Binding-site contacts:
Ligand atom O1 contacts residue GLY133 of chain 2.A at 3.5 Å (h-bond).
Ligand atom O8 contacts residue ASP50 of chain 2.A at 2.7 Å (salt-bridge).
Ligand atom O1 contacts residue VAL132 of chain 2.A at 3.4 Å.
Ligand atom O1 contacts residue GLY131 of chain 2.A at 3.8 Å.
Ligand atom C24 contacts residue ALA51 of chain 2.A at 4.0 Å (hydrophobic).
Ligand atom C4 contacts residue LEU103 of chain 2.A at 3.7 Å (hydrophobic).
Ligand atom O9 contacts residue GLY131 of chain 2.A at 3.7 Å.
Ligand atom N2 contacts residue THR181 of chain 2.A at 3.8 Å.
Ligand atom C1 contacts residue PHE134 of chain 2.A at 3.7 Å (hydrophobic).
Ligand atom O7 contacts residue LYS54 of chain 2.A at 3.8 Å.
Ligand atom O3 contacts residue ASN47 of chain 2.A at 3.6 Å.
Ligand atom C26 contacts residue ALA51 of chain 2.A at 3.6 Å (hydrophobic).
Ligand atom C18 contacts residue ASP50 of chain 2.A at 3.5 Å.
Ligand atom O8 contacts residue ASN47 of chain 2.A at 3.8 Å.
Ligand atom C23 contacts residue PHE134 of chain 2.A at 3.3 Å (hydrophobic).
Ligand atom C28 contacts residue ASN102 of chain 2.A at 3.2 Å.
Ligand atom C26 contacts residue ILE92 of chain 2.A at 3.5 Å (hydrophobic).
Ligand atom C25 contacts residue ASN47 of chain 2.A at 3.6 Å.
Ligand atom C3 contacts residue PHE134 of chain 2.A at 4.0 Å (hydrophobic).
Ligand atom O4 contacts residue THR181 of chain 2.A at 3.4 Å (h-bond).
Ligand atom C29 contacts residue ASP50 of chain 2.A at 3.5 Å.
Ligand atom O2 contacts residue MET94 of chain 2.A at 3.3 Å.
Ligand atom O4 contacts residue MET94 of chain 2.A at 3.8 Å.
Ligand atom O1 contacts residue PHE134 of chain 2.A at 2.9 Å (h-bond).
Ligand atom C23 contacts residue LEU183 of chain 2.A at 3.7 Å (hydrophobic).
Ligand atom N2 contacts residue ASP89 of chain 2.A at 2.9 Å (salt-bridge).
Ligand atom N1 contacts residue GLY131 of chain 2.A at 3.3 Å (h-bond).
Ligand atom C27 contacts residue GLU98 of chain 2.A at 4.0 Å.
Ligand atom C11 contacts residue LYS54 of chain 2.A at 4.0 Å.
Ligand atom C22 contacts residue ASN102 of chain 2.A at 3.6 Å.
Ligand atom O5 contacts residue LYS54 of chain 2.A at 2.8 Å (salt-bridge).
Ligand atom O7 contacts residue ASP50 of chain 2.A at 3.0 Å (salt-bridge).
Ligand atom C19 contacts residue ASN47 of chain 2.A at 3.4 Å.
Ligand atom C1 contacts residue GLY131 of chain 2.A at 3.6 Å.
Ligand atom C17 contacts residue ASP50 of chain 2.A at 3.5 Å.
Ligand atom O6 contacts residue ASN102 of chain 2.A at 3.9 Å.
Ligand atom O9 contacts residue LYS108 of chain 2.A at 3.0 Å (salt-bridge).
Ligand atom O4 contacts residue ALA51 of chain 2.A at 3.7 Å.
Ligand atom C27 contacts residue ASN102 of chain 2.A at 3.3 Å.
Ligand atom C2 contacts residue PHE134 of chain 2.A at 3.9 Å (hydrophobic).

This small molecule binds to this protein.
Small molecule (SMILES): COC1=C2C[C@@H](C)C[C@H](OC)[C@H](O)[C@@H](C)/C=C(\C)[C@H](OC(N)=O)[C@@H](OC)/C=C\C=C(/C)C(=O)NC(=CC1=O)C2=O

Sequence of chain 2.A:
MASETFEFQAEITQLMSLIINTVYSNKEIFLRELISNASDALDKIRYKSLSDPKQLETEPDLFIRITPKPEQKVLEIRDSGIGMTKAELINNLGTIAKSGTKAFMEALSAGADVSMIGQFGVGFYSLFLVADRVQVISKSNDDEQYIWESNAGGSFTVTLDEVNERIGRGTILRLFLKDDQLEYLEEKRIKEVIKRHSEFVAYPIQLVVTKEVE